This small molecule binds to this protein.
Small molecule (SMILES): Cc1cc(CCCCCCCOc2ccc(C3=NCCO3)cc2)on1

Binding-site contacts:
Ligand atom C4 contacts residue TYR192 of chain 14.A at 3.5 Å (hydrophobic).
Ligand atom O1 contacts residue W711 of chain 14.F at 3.7 Å.
Ligand atom C4C contacts residue MET117 of chain 14.A at 3.9 Å (hydrophobic).
Ligand atom C3C contacts residue LEU216 of chain 14.A at 3.7 Å (hydrophobic).
Ligand atom O1A contacts residue PHE121 of chain 14.A at 4.0 Å.
Ligand atom C5A contacts residue ILE170 of chain 14.A at 3.8 Å (hydrophobic).
Ligand atom O1B contacts residue ILE95 of chain 14.A at 3.6 Å.
Ligand atom C3B contacts residue ILE219 of chain 14.A at 3.8 Å (hydrophobic).
Ligand atom C31 contacts residue LEU216 of chain 14.A at 3.4 Å (hydrophobic).
Ligand atom C31 contacts residue W711 of chain 14.F at 3.0 Å.
Ligand atom C5B contacts residue TYR146 of chain 14.A at 3.4 Å (hydrophobic).
Ligand atom O1 contacts residue THR97 of chain 14.A at 3.4 Å (h-bond).
Ligand atom C4B contacts residue TYR146 of chain 14.A at 3.7 Å (hydrophobic).
Ligand atom C2A contacts residue MET181 of chain 14.A at 3.7 Å (hydrophobic).
Ligand atom C2C contacts residue THR97 of chain 14.A at 3.9 Å.
Ligand atom C1C contacts residue THR97 of chain 14.A at 3.9 Å.
Ligand atom C6C contacts residue ILE186 of chain 14.A at 3.9 Å (hydrophobic).
Ligand atom C5A contacts residue PRO168 of chain 14.A at 4.0 Å (hydrophobic).
Ligand atom N3A contacts residue MET181 of chain 14.A at 3.3 Å.
Ligand atom C6B contacts residue ILE183 of chain 14.A at 3.6 Å (hydrophobic).
Ligand atom C6B contacts residue TYR146 of chain 14.A at 3.8 Å (hydrophobic).
Ligand atom C2A contacts residue TYR146 of chain 14.A at 3.7 Å (hydrophobic).
Ligand atom C5A contacts residue ILE144 of chain 14.A at 3.7 Å (hydrophobic).
Ligand atom C1B contacts residue ILE183 of chain 14.A at 4.0 Å (hydrophobic).
Ligand atom N2 contacts residue THR97 of chain 14.A at 3.7 Å.
Ligand atom C5B contacts residue ILE183 of chain 14.A at 3.7 Å (hydrophobic).
Ligand atom C4A contacts residue MET181 of chain 14.A at 3.6 Å (hydrophobic).
Ligand atom C4A contacts residue ILE170 of chain 14.A at 3.9 Å (hydrophobic).
Ligand atom C3C contacts residue TYR192 of chain 14.A at 4.0 Å (hydrophobic).
Ligand atom C4B contacts residue ILE183 of chain 14.A at 4.0 Å (hydrophobic).
Ligand atom N2 contacts residue W711 of chain 14.F at 2.9 Å.
Ligand atom C1C contacts residue PHE115 of chain 14.A at 3.9 Å (hydrophobic).
Ligand atom C3 contacts residue W711 of chain 14.F at 3.3 Å.
Ligand atom C2B contacts residue ILE219 of chain 14.A at 3.8 Å (hydrophobic).
Ligand atom C31 contacts residue ASN214 of chain 14.A at 3.3 Å.
Ligand atom N3A contacts residue ALA24 of chain 14.C at 3.8 Å.
Ligand atom C4A contacts residue ALA24 of chain 14.C at 4.0 Å (hydrophobic).
Ligand atom C4A contacts residue LEU14 of chain 15.C at 4.0 Å (hydrophobic).
Ligand atom C2C contacts residue LEU216 of chain 14.A at 3.7 Å (hydrophobic).
Ligand atom N3A contacts residue TYR146 of chain 14.A at 4.0 Å.

Sequence of chain 15.C:
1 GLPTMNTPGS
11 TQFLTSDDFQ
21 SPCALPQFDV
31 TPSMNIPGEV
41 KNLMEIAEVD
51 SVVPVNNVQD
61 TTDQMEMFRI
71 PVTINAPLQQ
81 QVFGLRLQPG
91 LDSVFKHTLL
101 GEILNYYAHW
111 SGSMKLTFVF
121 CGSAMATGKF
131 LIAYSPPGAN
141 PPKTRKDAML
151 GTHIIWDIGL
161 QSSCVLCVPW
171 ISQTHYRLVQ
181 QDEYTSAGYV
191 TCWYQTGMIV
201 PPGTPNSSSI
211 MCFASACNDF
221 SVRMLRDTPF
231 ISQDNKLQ

Sequence of chain 14.A:
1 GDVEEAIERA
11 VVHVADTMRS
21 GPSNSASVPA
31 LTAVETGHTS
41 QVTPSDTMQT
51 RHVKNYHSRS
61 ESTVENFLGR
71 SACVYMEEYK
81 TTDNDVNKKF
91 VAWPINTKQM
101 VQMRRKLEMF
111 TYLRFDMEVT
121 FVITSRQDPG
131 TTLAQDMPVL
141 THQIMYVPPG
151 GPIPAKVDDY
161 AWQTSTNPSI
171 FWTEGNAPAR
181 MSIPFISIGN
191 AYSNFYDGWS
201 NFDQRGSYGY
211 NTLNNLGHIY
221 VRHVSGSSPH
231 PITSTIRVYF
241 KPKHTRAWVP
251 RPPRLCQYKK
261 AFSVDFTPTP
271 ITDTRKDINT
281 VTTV

Sequence of chain 14.C:
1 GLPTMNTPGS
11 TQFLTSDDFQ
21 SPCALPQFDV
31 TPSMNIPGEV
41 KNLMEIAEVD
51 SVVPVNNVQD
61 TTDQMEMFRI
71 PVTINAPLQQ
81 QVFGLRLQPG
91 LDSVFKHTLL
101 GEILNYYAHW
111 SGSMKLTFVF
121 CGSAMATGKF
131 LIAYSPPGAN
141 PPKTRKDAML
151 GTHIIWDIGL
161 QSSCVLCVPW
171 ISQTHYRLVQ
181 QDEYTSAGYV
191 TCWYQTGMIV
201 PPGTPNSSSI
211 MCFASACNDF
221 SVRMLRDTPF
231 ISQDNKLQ